The small molecule below binds the protein below.
Small molecule (SMILES): CC(=O)N[C@@H]1[C@@H](O)[C@H](O)[C@@H](CO)O[C@H]1O

Binding-site contacts:
Ligand atom O7 contacts residue ASN296 of chain 1.C at 3.3 Å (h-bond).
Ligand atom N2 contacts residue ASN296 of chain 1.C at 3.0 Å (h-bond).
Ligand atom C1 contacts residue ASN296 of chain 1.C at 1.5 Å.
Ligand atom O7 contacts residue VAL435 of chain 1.C at 4.3 Å.
Ligand atom C8 contacts residue GLY434 of chain 1.C at 4.0 Å.
Ligand atom C7 contacts residue VAL435 of chain 1.C at 4.3 Å (hydrophobic).
Ligand atom C3 contacts residue ASN296 of chain 1.C at 3.9 Å.
Ligand atom C4 contacts residue ASN296 of chain 1.C at 4.4 Å.
Ligand atom C8 contacts residue VAL435 of chain 1.C at 3.6 Å (hydrophobic).
Ligand atom O5 contacts residue ILE317 of chain 1.C at 3.4 Å.
Ligand atom O5 contacts residue ASN296 of chain 1.C at 2.5 Å (h-bond).
Ligand atom C2 contacts residue ASN296 of chain 1.C at 2.6 Å.
Ligand atom C5 contacts residue ASN296 of chain 1.C at 3.8 Å.
Ligand atom C5 contacts residue ILE317 of chain 1.C at 4.1 Å (hydrophobic).
Ligand atom C1 contacts residue ILE317 of chain 1.C at 3.7 Å (hydrophobic).
Ligand atom C7 contacts residue ASN296 of chain 1.C at 3.3 Å.
Ligand atom C6 contacts residue ILE317 of chain 1.C at 4.4 Å (hydrophobic).
Ligand atom C8 contacts residue ASN296 of chain 1.C at 4.0 Å.

Sequence of chain 1.C:
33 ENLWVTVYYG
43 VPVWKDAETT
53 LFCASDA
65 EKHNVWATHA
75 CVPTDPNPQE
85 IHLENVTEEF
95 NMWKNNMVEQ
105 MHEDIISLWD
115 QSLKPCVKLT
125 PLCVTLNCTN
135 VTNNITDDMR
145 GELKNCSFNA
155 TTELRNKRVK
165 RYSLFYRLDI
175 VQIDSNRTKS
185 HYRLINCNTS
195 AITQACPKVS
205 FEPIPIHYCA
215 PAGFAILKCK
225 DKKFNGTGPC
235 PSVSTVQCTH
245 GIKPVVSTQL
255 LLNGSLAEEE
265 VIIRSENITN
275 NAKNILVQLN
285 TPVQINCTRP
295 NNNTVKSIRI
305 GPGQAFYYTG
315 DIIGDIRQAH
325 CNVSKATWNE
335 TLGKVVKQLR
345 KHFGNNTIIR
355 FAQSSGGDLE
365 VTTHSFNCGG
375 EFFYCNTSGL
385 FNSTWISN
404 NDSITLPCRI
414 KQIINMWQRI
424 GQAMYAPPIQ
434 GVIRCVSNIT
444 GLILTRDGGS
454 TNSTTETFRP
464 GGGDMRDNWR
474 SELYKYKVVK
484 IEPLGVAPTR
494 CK